A protein and the small-molecule ligand that binds it are described below.
Small molecule (SMILES): CC(C)C[C@H](NP(=O)(O)CNC(=O)OCc1ccccc1)C(=O)N[C@H](C(=O)O)C(C)C

Sequence of chain 1.A:
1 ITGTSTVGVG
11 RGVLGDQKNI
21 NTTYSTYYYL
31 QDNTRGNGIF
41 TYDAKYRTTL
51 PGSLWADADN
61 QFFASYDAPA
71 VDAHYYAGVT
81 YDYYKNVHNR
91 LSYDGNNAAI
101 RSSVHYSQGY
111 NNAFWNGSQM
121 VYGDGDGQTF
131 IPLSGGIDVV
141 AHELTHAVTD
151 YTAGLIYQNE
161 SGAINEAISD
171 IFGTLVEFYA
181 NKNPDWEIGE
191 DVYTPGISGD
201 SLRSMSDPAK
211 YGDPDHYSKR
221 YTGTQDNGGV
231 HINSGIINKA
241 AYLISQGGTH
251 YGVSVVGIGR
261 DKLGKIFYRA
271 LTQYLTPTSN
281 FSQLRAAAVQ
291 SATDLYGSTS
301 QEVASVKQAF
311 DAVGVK

Binding-site contacts:
Ligand atom O22 contacts residue ZN1 of chain 1.K at 3.1 Å.
Ligand atom O22 contacts residue ALA113 of chain 1.A at 3.3 Å (h-bond).
Ligand atom O32 contacts residue ASN112 of chain 1.A at 3.0 Å (h-bond).
Ligand atom O23 contacts residue HIS146 of chain 1.A at 3.6 Å (h-bond).
Ligand atom O22 contacts residue GOL1 of chain 1.H at 2.8 Å (h-bond).
Ligand atom O19 contacts residue HIS231 of chain 1.A at 3.3 Å (h-bond).
Ligand atom P12 contacts residue ZN1 of chain 1.K at 3.0 Å.
Ligand atom O32 contacts residue HIS231 of chain 1.A at 3.5 Å.
Ligand atom N13 contacts residue ALA113 of chain 1.A at 2.9 Å (h-bond).
Ligand atom C18 contacts residue HIS231 of chain 1.A at 3.4 Å.
Ligand atom N16 contacts residue ASN112 of chain 1.A at 3.1 Å (h-bond).
Ligand atom O23 contacts residue HIS142 of chain 1.A at 3.3 Å (h-bond).
Ligand atom N13 contacts residue ASN112 of chain 1.A at 3.2 Å (h-bond).
Ligand atom C9 contacts residue TYR157 of chain 1.A at 3.7 Å (hydrophobic).
Ligand atom C20 contacts residue GLU143 of chain 1.A at 3.4 Å.
Ligand atom N10 contacts residue TYR157 of chain 1.A at 3.6 Å.
Ligand atom C1 contacts residue TRP115 of chain 1.A at 3.7 Å (hydrophobic).
Ligand atom C5 contacts residue GOL1 of chain 1.H at 3.6 Å.
Ligand atom O24 contacts residue ARG203 of chain 1.A at 2.9 Å (salt-bridge).
Ligand atom N10 contacts residue GOL1 of chain 1.H at 3.2 Å (h-bond).
Ligand atom C2 contacts residue TRP115 of chain 1.A at 3.6 Å (hydrophobic).
Ligand atom C11 contacts residue ALA113 of chain 1.A at 3.4 Å (hydrophobic).
Ligand atom O23 contacts residue ZN1 of chain 1.K at 2.0 Å.
Ligand atom O23 contacts residue TYR157 of chain 1.A at 3.4 Å (h-bond).
Ligand atom C14 contacts residue GLU143 of chain 1.A at 3.6 Å.
Ligand atom O22 contacts residue HIS146 of chain 1.A at 3.4 Å.
Ligand atom O23 contacts residue GLU166 of chain 1.A at 3.0 Å (salt-bridge).
Ligand atom O23 contacts residue HIS231 of chain 1.A at 2.9 Å (h-bond).
Ligand atom C31 contacts residue LEU202 of chain 1.A at 3.6 Å (hydrophobic).
Ligand atom N13 contacts residue GLU143 of chain 1.A at 3.3 Å (salt-bridge).
Ligand atom O8 contacts residue GOL1 of chain 1.H at 3.4 Å.
Ligand atom C26 contacts residue ASN112 of chain 1.A at 3.4 Å.
Ligand atom O24 contacts residue HIS231 of chain 1.A at 3.2 Å.
Ligand atom O8 contacts residue TYR157 of chain 1.A at 3.4 Å.
Ligand atom C15 contacts residue HIS231 of chain 1.A at 3.6 Å.
Ligand atom C20 contacts residue ASN112 of chain 1.A at 3.7 Å.
Ligand atom O22 contacts residue GLU143 of chain 1.A at 2.6 Å (salt-bridge).
Ligand atom C17 contacts residue HIS231 of chain 1.A at 3.6 Å.
Ligand atom C23 contacts residue LEU202 of chain 1.A at 3.3 Å (hydrophobic).
Ligand atom P12 contacts residue ALA113 of chain 1.A at 3.4 Å.